Binding-site contacts:
Ligand atom CAI contacts residue VAL70 of chain 1.B at 3.7 Å (hydrophobic).
Ligand atom CAH contacts residue VAL70 of chain 1.B at 3.8 Å (hydrophobic).
Ligand atom NAV contacts residue GLU136 of chain 1.B at 3.0 Å (salt-bridge).
Ligand atom CAI contacts residue GLY65 of chain 1.B at 3.6 Å.
Ligand atom CBB contacts residue VAL70 of chain 1.B at 3.8 Å (hydrophobic).
Ligand atom NAS contacts residue LEU138 of chain 1.B at 3.1 Å (h-bond).
Ligand atom NAA contacts residue ASN189 of chain 1.B at 2.9 Å (h-bond).
Ligand atom NAV contacts residue ALA83 of chain 1.B at 3.4 Å.
Ligand atom OAB contacts residue ILE62 of chain 1.B at 3.4 Å.
Ligand atom NAS contacts residue MET137 of chain 1.B at 3.8 Å.
Ligand atom NAA contacts residue ASP204 of chain 1.B at 3.0 Å (salt-bridge).
Ligand atom CAH contacts residue GLY63 of chain 1.B at 3.6 Å.
Ligand atom CAG contacts residue P6G1 of chain 1.M at 3.6 Å.
Ligand atom NAV contacts residue LEU138 of chain 1.B at 3.6 Å.
Ligand atom NAS contacts residue ALA83 of chain 1.B at 3.6 Å.
Ligand atom CAL contacts residue VAL70 of chain 1.B at 3.8 Å (hydrophobic).
Ligand atom CBC contacts residue LEU138 of chain 1.B at 3.8 Å (hydrophobic).
Ligand atom CAK contacts residue SER139 of chain 1.B at 3.3 Å.
Ligand atom CL1 contacts residue GLN69 of chain 1.B at 3.7 Å.
Ligand atom CL1 contacts residue GLY68 of chain 1.B at 3.4 Å.
Ligand atom CAO contacts residue VAL70 of chain 1.B at 3.8 Å (hydrophobic).
Ligand atom CAH contacts residue LYS64 of chain 1.B at 3.7 Å.
Ligand atom CAK contacts residue LEU138 of chain 1.B at 3.2 Å (hydrophobic).
Ligand atom CAW contacts residue ILE62 of chain 1.B at 3.6 Å (hydrophobic).
Ligand atom CAI contacts residue LYS64 of chain 1.B at 3.8 Å.
Ligand atom CAI contacts residue GLY68 of chain 1.B at 3.6 Å.
Ligand atom NAU contacts residue MET137 of chain 1.B at 3.8 Å.
Ligand atom CAQ contacts residue ASN189 of chain 1.B at 3.2 Å.
Ligand atom CBC contacts residue LEU191 of chain 1.B at 3.8 Å (hydrophobic).
Ligand atom CAG contacts residue SER139 of chain 1.B at 3.6 Å.
Ligand atom NAA contacts residue SO41 of chain 1.P at 3.4 Å (h-bond).
Ligand atom CAP contacts residue LEU191 of chain 1.B at 3.8 Å (hydrophobic).
Ligand atom NAS contacts residue GLU136 of chain 1.B at 3.7 Å.
Ligand atom CAR contacts residue ASN189 of chain 1.B at 3.5 Å.
Ligand atom CAR contacts residue ASP204 of chain 1.B at 3.6 Å.
Ligand atom NAU contacts residue LEU138 of chain 1.B at 3.2 Å (h-bond).
Ligand atom CAY contacts residue VAL70 of chain 1.B at 3.7 Å (hydrophobic).
Ligand atom CBD contacts residue ALA83 of chain 1.B at 3.8 Å (hydrophobic).
Ligand atom CBE contacts residue LEU191 of chain 1.B at 3.7 Å (hydrophobic).
Ligand atom CL1 contacts residue LYS85 of chain 1.B at 3.7 Å.

Sequence of chain 1.B:
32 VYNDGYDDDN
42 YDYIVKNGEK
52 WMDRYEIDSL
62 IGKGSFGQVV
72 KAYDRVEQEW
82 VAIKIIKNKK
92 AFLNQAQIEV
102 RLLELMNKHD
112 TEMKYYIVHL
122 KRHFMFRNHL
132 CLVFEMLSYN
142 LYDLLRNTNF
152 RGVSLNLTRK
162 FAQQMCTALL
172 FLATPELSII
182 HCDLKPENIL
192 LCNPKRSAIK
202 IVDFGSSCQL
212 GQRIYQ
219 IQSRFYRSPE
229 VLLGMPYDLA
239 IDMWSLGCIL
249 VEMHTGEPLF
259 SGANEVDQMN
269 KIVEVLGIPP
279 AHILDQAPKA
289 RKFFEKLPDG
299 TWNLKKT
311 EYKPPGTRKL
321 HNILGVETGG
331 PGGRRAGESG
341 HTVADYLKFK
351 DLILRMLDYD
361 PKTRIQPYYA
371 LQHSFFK

This protein binds this small molecule.
Small molecule (SMILES): NCC[C@H](C(=O)Nc1ccc2[nH]nc(NC(=O)c3ccccc3)c2c1)c1cccc(Cl)c1